Sequence of chain 1.A:
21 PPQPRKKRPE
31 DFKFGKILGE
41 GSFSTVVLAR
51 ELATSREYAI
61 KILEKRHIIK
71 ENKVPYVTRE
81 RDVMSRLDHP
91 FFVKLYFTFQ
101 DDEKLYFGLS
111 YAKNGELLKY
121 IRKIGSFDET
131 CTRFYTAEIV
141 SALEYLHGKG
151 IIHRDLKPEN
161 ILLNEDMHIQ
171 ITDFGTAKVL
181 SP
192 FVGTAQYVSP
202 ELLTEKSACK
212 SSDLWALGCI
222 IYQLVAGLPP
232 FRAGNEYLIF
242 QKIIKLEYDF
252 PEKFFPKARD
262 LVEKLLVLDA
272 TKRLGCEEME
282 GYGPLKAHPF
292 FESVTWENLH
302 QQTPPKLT

Binding-site contacts:
Ligand atom C15 contacts residue ALA59 of chain 1.A at 3.9 Å (hydrophobic).
Ligand atom N5 contacts residue LEU38 of chain 1.A at 4.0 Å.
Ligand atom C15 contacts residue SER110 of chain 1.A at 4.1 Å.
Ligand atom N13 contacts residue LEU162 of chain 1.A at 3.6 Å.
Ligand atom C1 contacts residue TYR111 of chain 1.A at 3.6 Å (hydrophobic).
Ligand atom C1 contacts residue LEU38 of chain 1.A at 3.9 Å (hydrophobic).
Ligand atom C2 contacts residue GLY115 of chain 1.A at 4.2 Å.
Ligand atom C1 contacts residue ALA112 of chain 1.A at 3.2 Å (hydrophobic).
Ligand atom N13 contacts residue TYR111 of chain 1.A at 3.8 Å.
Ligand atom C10 contacts residue ALA59 of chain 1.A at 4.1 Å (hydrophobic).
Ligand atom C4 contacts residue LEU38 of chain 1.A at 3.9 Å (hydrophobic).
Ligand atom N13 contacts residue SER110 of chain 1.A at 3.4 Å (h-bond).
Ligand atom C7 contacts residue LEU162 of chain 1.A at 4.1 Å (hydrophobic).
Ligand atom C6 contacts residue LEU38 of chain 1.A at 3.9 Å (hydrophobic).
Ligand atom C12 contacts residue LEU162 of chain 1.A at 3.6 Å (hydrophobic).
Ligand atom N3 contacts residue TYR111 of chain 1.A at 3.4 Å.
Ligand atom N16 contacts residue ALA112 of chain 1.A at 4.2 Å.
Ligand atom C7 contacts residue ALA112 of chain 1.A at 4.0 Å (hydrophobic).
Ligand atom N16 contacts residue VAL93 of chain 1.A at 4.2 Å.
Ligand atom C4 contacts residue ALA112 of chain 1.A at 3.2 Å (hydrophobic).
Ligand atom C10 contacts residue LEU162 of chain 1.A at 3.5 Å (hydrophobic).
Ligand atom C14 contacts residue ASN114 of chain 1.A at 3.7 Å.
Ligand atom C4 contacts residue TYR111 of chain 1.A at 3.5 Å (hydrophobic).
Ligand atom C8 contacts residue LEU38 of chain 1.A at 4.1 Å (hydrophobic).
Ligand atom C9 contacts residue GLY115 of chain 1.A at 4.0 Å.
Ligand atom C2 contacts residue LEU38 of chain 1.A at 3.9 Å (hydrophobic).
Ligand atom C4 contacts residue LYS113 of chain 1.A at 3.9 Å.
Ligand atom N16 contacts residue LEU162 of chain 1.A at 3.8 Å.
Ligand atom N3 contacts residue ALA112 of chain 1.A at 2.8 Å (h-bond).
Ligand atom N16 contacts residue ALA59 of chain 1.A at 3.5 Å.
Ligand atom C4 contacts residue GLY115 of chain 1.A at 3.6 Å.
Ligand atom C1 contacts residue GLY115 of chain 1.A at 3.8 Å.
Ligand atom N13 contacts residue ALA112 of chain 1.A at 3.3 Å (h-bond).
Ligand atom C14 contacts residue GLY115 of chain 1.A at 3.5 Å.
Ligand atom N16 contacts residue SER110 of chain 1.A at 2.9 Å (h-bond).
Ligand atom C8 contacts residue GLY115 of chain 1.A at 3.7 Å.
Ligand atom O11 contacts residue LYS113 of chain 1.A at 3.8 Å.
Ligand atom C15 contacts residue LEU162 of chain 1.A at 3.8 Å (hydrophobic).
Ligand atom N13 contacts residue ALA59 of chain 1.A at 3.7 Å.
Ligand atom C14 contacts residue LYS113 of chain 1.A at 3.3 Å.

This protein binds this small molecule.
Small molecule (SMILES): COc1ccc2nc(-c3ccn[nH]3)[nH]c2c1